Binding-site contacts:
Ligand atom C11 contacts residue SER226 of chain 1.B at 3.7 Å.
Ligand atom N8 contacts residue SER205 of chain 1.B at 3.3 Å (h-bond).
Ligand atom N28 contacts residue GLY230 of chain 1.B at 2.8 Å (h-bond).
Ligand atom N29 contacts residue ALA200 of chain 1.B at 3.3 Å (h-bond).
Ligand atom C18 contacts residue GLY228 of chain 1.B at 3.5 Å.
Ligand atom O17 contacts residue GLY228 of chain 1.B at 2.8 Å (h-bond).
Ligand atom C7 contacts residue SER226 of chain 1.B at 3.8 Å.
Ligand atom C13 contacts residue TRP50 of chain 1.B at 3.7 Å (hydrophobic).
Ligand atom N28 contacts residue ASP199 of chain 1.B at 2.7 Å (salt-bridge).
Ligand atom C20 contacts residue GLY228 of chain 1.B at 3.4 Å.
Ligand atom C30 contacts residue GLY230 of chain 1.B at 3.1 Å.
Ligand atom N28 contacts residue GLY228 of chain 1.B at 3.8 Å.
Ligand atom N29 contacts residue ASP199 of chain 1.B at 3.1 Å (salt-bridge).
Ligand atom N19 contacts residue GLY228 of chain 1.B at 2.7 Å (h-bond).
Ligand atom O17 contacts residue TRP227 of chain 1.B at 3.2 Å.
Ligand atom C26 contacts residue TYR47 of chain 1.B at 3.5 Å (hydrophobic).
Ligand atom N8 contacts residue SER226 of chain 1.B at 2.9 Å (h-bond).
Ligand atom N29 contacts residue GLY238 of chain 1.B at 3.8 Å.
Ligand atom N8 contacts residue TRP227 of chain 1.B at 3.7 Å.
Ligand atom O32 contacts residue GLY230 of chain 1.B at 2.4 Å (h-bond).
Ligand atom O31 contacts residue GLY230 of chain 1.B at 3.3 Å (h-bond).
Ligand atom C6 contacts residue GLY228 of chain 1.B at 3.6 Å.
Ligand atom C2 contacts residue GLY228 of chain 1.B at 3.5 Å.
Ligand atom C12 contacts residue HIS43 of chain 1.B at 3.7 Å.
Ligand atom N28 contacts residue ALA200 of chain 1.B at 3.2 Å (h-bond).
Ligand atom C23 contacts residue TRP227 of chain 1.B at 3.8 Å (hydrophobic).
Ligand atom O32 contacts residue GLU229 of chain 1.B at 2.8 Å.
Ligand atom C21 contacts residue GLY228 of chain 1.B at 3.6 Å.
Ligand atom C30 contacts residue GLY228 of chain 1.B at 3.5 Å.
Ligand atom O32 contacts residue GLY228 of chain 1.B at 3.0 Å (h-bond).
Ligand atom C9 contacts residue SER226 of chain 1.B at 3.7 Å.
Ligand atom N3 contacts residue GLY228 of chain 1.B at 3.8 Å.
Ligand atom C16 contacts residue GLY228 of chain 1.B at 3.6 Å.
Ligand atom C1 contacts residue GLY228 of chain 1.B at 3.6 Å.
Ligand atom C7 contacts residue SER205 of chain 1.B at 3.0 Å.
Ligand atom C25 contacts residue GLU94 of chain 1.B at 3.5 Å.
Ligand atom C1 contacts residue GLY230 of chain 1.B at 3.4 Å.
Ligand atom C16 contacts residue TRP227 of chain 1.B at 3.7 Å (hydrophobic).
Ligand atom C6 contacts residue ALA200 of chain 1.B at 3.2 Å (hydrophobic).
Ligand atom C6 contacts residue ASP199 of chain 1.B at 3.5 Å.

This protein binds this small molecule.
Small molecule (SMILES): [H]/N=C(\N)c1csc(CNC(=O)[C@@H]2CCCN2C(=O)[C@@H](CC2CCCCC2)NCC(=O)O)n1

Sequence of chain 1.B:
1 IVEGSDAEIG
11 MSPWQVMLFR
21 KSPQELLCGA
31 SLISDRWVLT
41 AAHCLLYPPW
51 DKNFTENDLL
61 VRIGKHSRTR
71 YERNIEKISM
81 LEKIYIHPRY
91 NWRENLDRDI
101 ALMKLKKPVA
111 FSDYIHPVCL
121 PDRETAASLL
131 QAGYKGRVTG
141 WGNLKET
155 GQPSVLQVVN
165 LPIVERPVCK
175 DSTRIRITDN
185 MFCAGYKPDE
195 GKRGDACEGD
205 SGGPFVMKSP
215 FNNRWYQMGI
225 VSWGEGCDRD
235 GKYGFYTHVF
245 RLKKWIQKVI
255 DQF